This protein binds this small molecule.
Small molecule (SMILES): CC(=O)N[C@@H]1[C@@H](O)[C@H](O)[C@@H](CO)O[C@H]1O

Sequence of chain 6.C:
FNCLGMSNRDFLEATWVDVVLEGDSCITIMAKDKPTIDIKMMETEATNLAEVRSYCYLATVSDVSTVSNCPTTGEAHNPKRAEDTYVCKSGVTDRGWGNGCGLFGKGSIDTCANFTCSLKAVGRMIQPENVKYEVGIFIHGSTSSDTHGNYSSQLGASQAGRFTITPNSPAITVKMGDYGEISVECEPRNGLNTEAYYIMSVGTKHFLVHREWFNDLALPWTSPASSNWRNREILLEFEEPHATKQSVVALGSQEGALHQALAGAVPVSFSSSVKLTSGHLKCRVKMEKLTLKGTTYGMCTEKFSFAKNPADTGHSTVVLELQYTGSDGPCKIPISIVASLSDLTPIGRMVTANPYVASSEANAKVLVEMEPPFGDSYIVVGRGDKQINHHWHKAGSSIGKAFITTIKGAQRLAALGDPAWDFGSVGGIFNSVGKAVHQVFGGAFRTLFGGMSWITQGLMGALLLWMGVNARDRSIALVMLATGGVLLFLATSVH

Binding-site contacts:
Ligand atom C6 contacts residue THR120 of chain 6.C at 3.4 Å.
Ligand atom N2 contacts residue SER66 of chain 6.C at 4.3 Å.
Ligand atom C7 contacts residue SER66 of chain 6.C at 3.5 Å.
Ligand atom C1 contacts residue THR89 of chain 6.C at 4.1 Å.
Ligand atom O5 contacts residue THR120 of chain 6.C at 3.2 Å (h-bond).
Ligand atom O7 contacts residue ASN118 of chain 6.C at 4.0 Å.
Ligand atom C5 contacts residue THR120 of chain 6.C at 3.8 Å.
Ligand atom C5 contacts residue ASN118 of chain 6.C at 3.7 Å.
Ligand atom C2 contacts residue ASN118 of chain 6.C at 2.5 Å.
Ligand atom C7 contacts residue ASN118 of chain 6.C at 3.5 Å.
Ligand atom C1 contacts residue ASN118 of chain 6.C at 1.4 Å.
Ligand atom C6 contacts residue THR89 of chain 6.C at 4.4 Å.
Ligand atom N2 contacts residue ASN118 of chain 6.C at 2.9 Å (h-bond).
Ligand atom O5 contacts residue ASN118 of chain 6.C at 2.4 Å (h-bond).
Ligand atom O5 contacts residue THR89 of chain 6.C at 4.2 Å.
Ligand atom C5 contacts residue THR89 of chain 6.C at 4.4 Å.
Ligand atom C4 contacts residue ASN118 of chain 6.C at 4.2 Å.
Ligand atom C1 contacts residue THR120 of chain 6.C at 4.3 Å.
Ligand atom C4 contacts residue THR120 of chain 6.C at 4.4 Å.
Ligand atom C8 contacts residue ASP67 of chain 6.C at 3.9 Å.
Ligand atom C3 contacts residue ASN118 of chain 6.C at 3.8 Å.
Ligand atom C2 contacts residue SER66 of chain 6.C at 4.5 Å.
Ligand atom N2 contacts residue TYR90 of chain 6.C at 4.3 Å.
Ligand atom O7 contacts residue SER66 of chain 6.C at 3.0 Å (h-bond).
Ligand atom O6 contacts residue THR89 of chain 6.C at 4.0 Å.
Ligand atom C8 contacts residue TYR90 of chain 6.C at 3.5 Å (hydrophobic).
Ligand atom C8 contacts residue SER66 of chain 6.C at 4.0 Å.
Ligand atom C7 contacts residue TYR90 of chain 6.C at 4.5 Å (hydrophobic).
Ligand atom C8 contacts residue ASN118 of chain 6.C at 4.2 Å.